A small-molecule ligand and the protein it binds are described below.
Small molecule (SMILES): Nc1nc2c(ncn2[C@@H]2O[C@H](CO[P](=O)(O)O[P](=O)(O)NP(=O)(O)O)[C@@H](O)[C@H]2O)c(=O)[nH]1

Sequence of chain 1.G:
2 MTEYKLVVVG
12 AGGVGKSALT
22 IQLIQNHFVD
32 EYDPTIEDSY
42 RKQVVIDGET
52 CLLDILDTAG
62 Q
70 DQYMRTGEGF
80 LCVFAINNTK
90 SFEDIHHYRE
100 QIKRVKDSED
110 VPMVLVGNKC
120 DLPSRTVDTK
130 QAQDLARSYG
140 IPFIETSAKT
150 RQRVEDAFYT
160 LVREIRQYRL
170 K

Binding-site contacts:
Ligand atom N3B contacts residue MG1 of chain 1.V at 3.3 Å.
Ligand atom O3G contacts residue THR36 of chain 1.G at 2.8 Å (h-bond).
Ligand atom C5 contacts residue LYS118 of chain 1.G at 3.5 Å.
Ligand atom O6 contacts residue ASN117 of chain 1.G at 3.0 Å (h-bond).
Ligand atom PB contacts residue LYS17 of chain 1.G at 3.4 Å.
Ligand atom O2B contacts residue SER18 of chain 1.G at 2.8 Å (h-bond).
Ligand atom O2' contacts residue ASP31 of chain 1.G at 3.1 Å (salt-bridge).
Ligand atom O3G contacts residue MG1 of chain 1.V at 2.0 Å.
Ligand atom O2A contacts residue MG1 of chain 1.V at 3.5 Å.
Ligand atom N2 contacts residue ASP120 of chain 1.G at 3.5 Å (salt-bridge).
Ligand atom O1A contacts residue SER18 of chain 1.G at 3.4 Å (h-bond).
Ligand atom O2G contacts residue PRO35 of chain 1.G at 3.3 Å.
Ligand atom O1A contacts residue GLY16 of chain 1.G at 3.4 Å.
Ligand atom O1B contacts residue GLY16 of chain 1.G at 3.2 Å (h-bond).
Ligand atom O6 contacts residue ALA147 of chain 1.G at 2.9 Å (h-bond).
Ligand atom O2' contacts residue VAL30 of chain 1.G at 3.0 Å (h-bond).
Ligand atom C6 contacts residue LYS118 of chain 1.G at 3.5 Å.
Ligand atom O3A contacts residue GLY16 of chain 1.G at 3.1 Å (h-bond).
Ligand atom O1B contacts residue GLY14 of chain 1.G at 3.5 Å (h-bond).
Ligand atom O2A contacts residue TYR33 of chain 1.G at 3.3 Å.
Ligand atom PB contacts residue MG1 of chain 1.V at 3.4 Å.
Ligand atom O2B contacts residue LYS17 of chain 1.G at 3.3 Å (salt-bridge).
Ligand atom N7 contacts residue ASN117 of chain 1.G at 3.0 Å (h-bond).
Ligand atom PG contacts residue MG1 of chain 1.V at 3.2 Å.
Ligand atom O3' contacts residue ASP31 of chain 1.G at 2.8 Å (salt-bridge).
Ligand atom O2' contacts residue PHE29 of chain 1.G at 3.1 Å.
Ligand atom O1B contacts residue LYS17 of chain 1.G at 2.6 Å (salt-bridge).
Ligand atom O1G contacts residue GLY13 of chain 1.G at 3.4 Å.
Ligand atom O2B contacts residue MG1 of chain 1.V at 2.3 Å.
Ligand atom O6 contacts residue SER146 of chain 1.G at 3.5 Å.
Ligand atom O6 contacts residue LYS118 of chain 1.G at 3.5 Å (salt-bridge).
Ligand atom O4' contacts residue LYS118 of chain 1.G at 3.4 Å (salt-bridge).
Ligand atom O1G contacts residue LYS17 of chain 1.G at 2.6 Å (salt-bridge).
Ligand atom O2G contacts residue TYR33 of chain 1.G at 3.4 Å (h-bond).
Ligand atom N3B contacts residue TYR33 of chain 1.G at 3.6 Å.
Ligand atom N1 contacts residue ASP120 of chain 1.G at 3.2 Å (salt-bridge).
Ligand atom N3B contacts residue GLY14 of chain 1.G at 3.2 Å (h-bond).
Ligand atom N2 contacts residue LEU121 of chain 1.G at 3.4 Å.
Ligand atom O1A contacts residue ALA19 of chain 1.G at 2.8 Å (h-bond).
Ligand atom O1G contacts residue GLY61 of chain 1.G at 3.2 Å (h-bond).